Binding-site contacts:
Ligand atom N3B contacts residue ASN135 of chain 2.A at 3.2 Å (h-bond).
Ligand atom PG contacts residue MG1 of chain 2.D at 3.3 Å.
Ligand atom O1A contacts residue TYR137 of chain 2.A at 3.5 Å.
Ligand atom N1 contacts residue ASN67 of chain 2.A at 3.4 Å (h-bond).
Ligand atom O3A contacts residue MG1 of chain 2.D at 3.4 Å.
Ligand atom O2G contacts residue TYR137 of chain 2.A at 2.8 Å (h-bond).
Ligand atom O1G contacts residue ARG134 of chain 2.A at 2.9 Å (salt-bridge).
Ligand atom O1A contacts residue ALA139 of chain 2.A at 3.0 Å (h-bond).
Ligand atom O1G contacts residue LYS350 of chain 2.A at 2.8 Å (salt-bridge).
Ligand atom O1B contacts residue GLY133 of chain 2.A at 3.5 Å.
Ligand atom O2A contacts residue MG1 of chain 2.D at 2.1 Å.
Ligand atom O1A contacts residue GLY138 of chain 2.A at 3.3 Å (h-bond).
Ligand atom O2G contacts residue GLY138 of chain 2.A at 2.9 Å (h-bond).
Ligand atom PG contacts residue ASN135 of chain 2.A at 3.5 Å.
Ligand atom O3' contacts residue SER120 of chain 2.A at 3.4 Å (h-bond).
Ligand atom N3B contacts residue GLY136 of chain 2.A at 3.1 Å (h-bond).
Ligand atom C2 contacts residue ASN67 of chain 2.A at 3.2 Å.
Ligand atom O2' contacts residue TYR6 of chain 1.A at 3.4 Å.
Ligand atom O2A contacts residue ALA139 of chain 2.A at 3.2 Å (h-bond).
Ligand atom O2' contacts residue SER121 of chain 2.A at 2.8 Å (h-bond).
Ligand atom N3 contacts residue ILE97 of chain 2.A at 3.5 Å.
Ligand atom O2B contacts residue ASN122 of chain 2.A at 3.0 Å (h-bond).
Ligand atom O1B contacts residue MG1 of chain 2.D at 2.0 Å.
Ligand atom N3B contacts residue ARG134 of chain 2.A at 3.2 Å (salt-bridge).
Ligand atom O3G contacts residue MG1 of chain 2.D at 2.0 Å.
Ligand atom O3' contacts residue SER121 of chain 2.A at 3.1 Å (h-bond).
Ligand atom N7 contacts residue ASN63 of chain 2.A at 3.4 Å.
Ligand atom O1B contacts residue ASN63 of chain 2.A at 3.0 Å (h-bond).
Ligand atom N3B contacts residue MG1 of chain 2.D at 3.5 Å.
Ligand atom O2G contacts residue GLY136 of chain 2.A at 3.2 Å (h-bond).
Ligand atom O2B contacts residue SER120 of chain 2.A at 2.5 Å (h-bond).
Ligand atom O2A contacts residue ASN63 of chain 2.A at 2.9 Å (h-bond).
Ligand atom O1A contacts residue LYS140 of chain 2.A at 2.7 Å (salt-bridge).
Ligand atom N6 contacts residue ASN92 of chain 2.A at 2.9 Å (h-bond).
Ligand atom C5' contacts residue ILE113 of chain 2.A at 3.5 Å (hydrophobic).
Ligand atom O2G contacts residue GLN348 of chain 2.A at 3.1 Å (h-bond).
Ligand atom PB contacts residue MG1 of chain 2.D at 3.0 Å.
Ligand atom PA contacts residue MG1 of chain 2.D at 3.3 Å.
Ligand atom O4' contacts residue ILE113 of chain 2.A at 3.2 Å.
Ligand atom O1G contacts residue ASN135 of chain 2.A at 2.9 Å (h-bond).

Sequence of chain 1.A:
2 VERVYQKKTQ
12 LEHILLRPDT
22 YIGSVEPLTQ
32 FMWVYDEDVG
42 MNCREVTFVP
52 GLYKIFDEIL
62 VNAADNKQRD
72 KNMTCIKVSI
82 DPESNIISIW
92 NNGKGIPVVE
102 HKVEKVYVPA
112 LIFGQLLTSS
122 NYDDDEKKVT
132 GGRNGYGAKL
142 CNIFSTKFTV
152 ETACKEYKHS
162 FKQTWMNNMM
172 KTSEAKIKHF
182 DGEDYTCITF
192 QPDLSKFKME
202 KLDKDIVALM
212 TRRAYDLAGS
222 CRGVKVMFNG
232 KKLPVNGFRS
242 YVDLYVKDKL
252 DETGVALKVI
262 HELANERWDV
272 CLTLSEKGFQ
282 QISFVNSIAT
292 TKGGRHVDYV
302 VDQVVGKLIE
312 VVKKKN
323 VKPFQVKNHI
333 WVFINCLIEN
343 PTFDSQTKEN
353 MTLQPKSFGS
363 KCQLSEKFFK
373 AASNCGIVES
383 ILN

This small molecule binds to this protein.
Small molecule (SMILES): Nc1ncnc2c1ncn2[C@@H]1O[C@H](CO[P](=O)(O)O[P](=O)(O)NP(=O)(O)O)[C@@H](O)[C@H]1O

Sequence of chain 2.A:
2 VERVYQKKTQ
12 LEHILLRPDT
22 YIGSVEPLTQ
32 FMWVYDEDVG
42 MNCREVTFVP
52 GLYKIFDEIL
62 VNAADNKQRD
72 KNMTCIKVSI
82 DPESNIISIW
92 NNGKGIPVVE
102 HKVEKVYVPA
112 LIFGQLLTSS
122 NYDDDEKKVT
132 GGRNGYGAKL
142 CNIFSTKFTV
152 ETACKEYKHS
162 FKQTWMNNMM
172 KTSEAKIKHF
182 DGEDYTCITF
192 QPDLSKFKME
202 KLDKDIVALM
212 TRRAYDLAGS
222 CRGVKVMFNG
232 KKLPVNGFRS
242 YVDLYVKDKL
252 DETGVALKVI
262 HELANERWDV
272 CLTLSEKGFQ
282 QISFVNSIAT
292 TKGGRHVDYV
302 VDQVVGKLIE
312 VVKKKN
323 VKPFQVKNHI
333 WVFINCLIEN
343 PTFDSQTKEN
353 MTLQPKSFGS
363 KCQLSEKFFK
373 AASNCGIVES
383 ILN